Sequence of chain 1.B:
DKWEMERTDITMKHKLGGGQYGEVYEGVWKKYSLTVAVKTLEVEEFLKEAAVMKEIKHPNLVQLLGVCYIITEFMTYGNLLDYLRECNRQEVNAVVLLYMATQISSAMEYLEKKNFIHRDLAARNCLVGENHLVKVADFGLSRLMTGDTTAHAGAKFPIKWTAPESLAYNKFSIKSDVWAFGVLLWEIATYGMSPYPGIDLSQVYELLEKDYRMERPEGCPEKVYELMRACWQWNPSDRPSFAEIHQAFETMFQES

This small molecule binds to this protein.
Small molecule (SMILES): COc1cc2ccncc2cc1-c1ccc2nc(NC(=O)NCC=O)sc2c1

Binding-site contacts:
Ligand atom O3 contacts residue GLY98 of chain 1.B at 3.4 Å.
Ligand atom C12 contacts residue LEU147 of chain 1.B at 3.5 Å (hydrophobic).
Ligand atom C11 contacts residue LEU147 of chain 1.B at 3.6 Å (hydrophobic).
Ligand atom C20 contacts residue TYR30 of chain 1.B at 3.7 Å (hydrophobic).
Ligand atom N3 contacts residue PHE94 of chain 1.B at 3.2 Å.
Ligand atom O2 contacts residue PHE94 of chain 1.B at 3.2 Å.
Ligand atom O1 contacts residue TYR30 of chain 1.B at 3.3 Å.
Ligand atom C9 contacts residue PHE159 of chain 1.B at 3.5 Å (hydrophobic).
Ligand atom C12 contacts residue ALA46 of chain 1.B at 3.6 Å (hydrophobic).
Ligand atom C4 contacts residue VAL33 of chain 1.B at 3.5 Å (hydrophobic).
Ligand atom C18 contacts residue THR96 of chain 1.B at 3.3 Å.
Ligand atom C20 contacts residue ALA157 of chain 1.B at 3.7 Å (hydrophobic).
Ligand atom N3 contacts residue MET95 of chain 1.B at 2.5 Å (h-bond).
Ligand atom N4 contacts residue THR96 of chain 1.B at 3.1 Å (h-bond).
Ligand atom C8 contacts residue PHE159 of chain 1.B at 3.8 Å (hydrophobic).
Ligand atom C17 contacts residue MET95 of chain 1.B at 3.2 Å (hydrophobic).
Ligand atom N2 contacts residue MET95 of chain 1.B at 3.2 Å (h-bond).
Ligand atom C1 contacts residue PHE159 of chain 1.B at 3.6 Å (hydrophobic).
Ligand atom C2 contacts residue PHE159 of chain 1.B at 3.7 Å (hydrophobic).
Ligand atom C5 contacts residue PHE159 of chain 1.B at 3.5 Å (hydrophobic).
Ligand atom C4 contacts residue LYS48 of chain 1.B at 3.7 Å.
Ligand atom N1 contacts residue LYS48 of chain 1.B at 1.5 Å.
Ligand atom C16 contacts residue MET95 of chain 1.B at 3.5 Å (hydrophobic).
Ligand atom N4 contacts residue MET95 of chain 1.B at 3.1 Å (h-bond).
Ligand atom C9 contacts residue VAL33 of chain 1.B at 3.7 Å (hydrophobic).
Ligand atom C5 contacts residue VAL33 of chain 1.B at 3.6 Å (hydrophobic).
Ligand atom S1 contacts residue TYR30 of chain 1.B at 3.7 Å.
Ligand atom C2 contacts residue LYS48 of chain 1.B at 3.7 Å.
Ligand atom N4 contacts residue PHE94 of chain 1.B at 3.3 Å.
Ligand atom C6 contacts residue PHE159 of chain 1.B at 3.8 Å (hydrophobic).
Ligand atom C4 contacts residue PHE159 of chain 1.B at 3.5 Å (hydrophobic).
Ligand atom C3 contacts residue PHE159 of chain 1.B at 3.4 Å (hydrophobic).
Ligand atom C5 contacts residue LYS48 of chain 1.B at 2.4 Å.
Ligand atom C13 contacts residue LEU147 of chain 1.B at 3.7 Å (hydrophobic).
Ligand atom N4 contacts residue GLY98 of chain 1.B at 3.5 Å (h-bond).
Ligand atom N1 contacts residue PHE159 of chain 1.B at 3.6 Å.
Ligand atom C12 contacts residue GLU93 of chain 1.B at 3.6 Å.
Ligand atom C1 contacts residue LYS48 of chain 1.B at 2.4 Å.
Ligand atom C17 contacts residue GLY98 of chain 1.B at 3.5 Å.
Ligand atom C17 contacts residue PHE94 of chain 1.B at 3.6 Å (hydrophobic).